Binding-site contacts:
Ligand atom N6 contacts residue ASP58 of chain 14.A at 4.3 Å.
Ligand atom OP2 contacts residue PRO276 of chain 14.A at 3.9 Å.
Ligand atom C5' contacts residue PRO276 of chain 14.A at 3.7 Å (hydrophobic).
Ligand atom C8 contacts residue TRP60 of chain 14.A at 4.4 Å (hydrophobic).
Ligand atom O4' contacts residue TRP60 of chain 14.A at 4.2 Å.
Ligand atom O3' contacts residue TRP60 of chain 14.A at 4.4 Å.
Ligand atom N1 contacts residue TRP60 of chain 14.A at 3.5 Å.
Ligand atom OP2 contacts residue TRP60 of chain 14.A at 4.4 Å.
Ligand atom P contacts residue PRO276 of chain 14.A at 3.8 Å.
Ligand atom C6 contacts residue TRP60 of chain 14.A at 3.4 Å (hydrophobic).
Ligand atom C2' contacts residue GLN137 of chain 14.A at 2.9 Å.
Ligand atom C4' contacts residue PRO276 of chain 14.A at 3.7 Å (hydrophobic).
Ligand atom O5' contacts residue TRP60 of chain 14.A at 3.8 Å.
Ligand atom C2' contacts residue TRP60 of chain 14.A at 4.1 Å (hydrophobic).
Ligand atom N7 contacts residue TRP60 of chain 14.A at 3.9 Å.
Ligand atom OP1 contacts residue GLN137 of chain 14.A at 4.4 Å.
Ligand atom N6 contacts residue TRP60 of chain 14.A at 3.0 Å.
Ligand atom N9 contacts residue TRP60 of chain 14.A at 3.8 Å.
Ligand atom C5 contacts residue TRP60 of chain 14.A at 3.8 Å (hydrophobic).
Ligand atom C4' contacts residue GLN137 of chain 14.A at 4.1 Å.
Ligand atom C1' contacts residue TRP60 of chain 14.A at 3.5 Å (hydrophobic).
Ligand atom N3 contacts residue TRP60 of chain 14.A at 3.0 Å.
Ligand atom C4 contacts residue TRP60 of chain 14.A at 3.5 Å (hydrophobic).
Ligand atom OP2 contacts residue GLN137 of chain 14.A at 3.8 Å.
Ligand atom O5' contacts residue PRO276 of chain 14.A at 2.8 Å.
Ligand atom O5' contacts residue GLN137 of chain 14.A at 4.3 Å.
Ligand atom O3' contacts residue GLN137 of chain 14.A at 2.1 Å (h-bond).
Ligand atom P contacts residue ASN139 of chain 14.A at 3.7 Å.
Ligand atom C1' contacts residue GLN137 of chain 14.A at 4.0 Å.
Ligand atom OP1 contacts residue PRO276 of chain 14.A at 3.1 Å.
Ligand atom N6 contacts residue GLY57 of chain 14.A at 3.7 Å.
Ligand atom P contacts residue GLN137 of chain 14.A at 3.5 Å.
Ligand atom OP1 contacts residue ASN275 of chain 14.A at 4.5 Å.
Ligand atom C3' contacts residue GLN137 of chain 14.A at 2.6 Å.
Ligand atom O3' contacts residue PRO276 of chain 14.A at 3.4 Å.
Ligand atom C3' contacts residue PRO276 of chain 14.A at 3.2 Å (hydrophobic).
Ligand atom OP1 contacts residue ASN139 of chain 14.A at 3.1 Å (h-bond).
Ligand atom C2 contacts residue TRP60 of chain 14.A at 3.4 Å (hydrophobic).
Ligand atom OP2 contacts residue ASN139 of chain 14.A at 3.3 Å (h-bond).
Ligand atom OP2 contacts residue ARG534 of chain 14.A at 3.6 Å.

Sequence of chain 14.A:
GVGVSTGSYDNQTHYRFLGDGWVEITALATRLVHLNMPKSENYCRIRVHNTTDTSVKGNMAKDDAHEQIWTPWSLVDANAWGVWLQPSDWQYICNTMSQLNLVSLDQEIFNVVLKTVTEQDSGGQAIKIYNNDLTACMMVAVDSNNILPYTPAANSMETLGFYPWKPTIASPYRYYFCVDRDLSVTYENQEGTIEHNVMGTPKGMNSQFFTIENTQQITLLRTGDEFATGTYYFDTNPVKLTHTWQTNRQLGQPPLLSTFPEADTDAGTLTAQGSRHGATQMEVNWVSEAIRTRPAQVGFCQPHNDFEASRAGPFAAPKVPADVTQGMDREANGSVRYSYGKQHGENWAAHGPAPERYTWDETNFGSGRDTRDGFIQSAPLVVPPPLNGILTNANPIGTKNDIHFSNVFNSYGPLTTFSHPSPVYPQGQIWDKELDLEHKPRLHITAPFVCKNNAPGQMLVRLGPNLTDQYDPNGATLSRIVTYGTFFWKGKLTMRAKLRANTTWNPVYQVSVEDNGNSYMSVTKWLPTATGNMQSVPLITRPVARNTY

A small-molecule ligand and the protein it binds are described below.
Small molecule (SMILES): Nc1ccn([C@H]2C[C@H](O[P](=O)(O)OC[C@H]3O[C@@H](n4cnc5c(N)ncnc54)C[C@@H]3O[P](=O)(O)OC[C@H]3O[C@@H](n4cnc5c(N)ncnc54)C[C@@H]3O[P](=O)(O)OC[C@H]3O[C@@H](n4cnc5c(N)ncnc54)C[C@@H]3O)[C@@H](COP(=O)=O)O2)c(=O)n1